Binding-site contacts:
Ligand atom C contacts residue SER645 of chain 1.B at 4.5 Å.
Ligand atom CD contacts residue SER645 of chain 1.B at 3.4 Å.
Ligand atom N contacts residue PRO469 of chain 1.B at 3.2 Å (h-bond).
Ligand atom CA contacts residue TYR441 of chain 1.B at 4.2 Å (hydrophobic).
Ligand atom O contacts residue SER645 of chain 1.B at 3.6 Å.
Ligand atom CA contacts residue THR471 of chain 1.B at 3.3 Å.
Ligand atom OE2 contacts residue GLY644 of chain 1.B at 3.2 Å.
Ligand atom OXT contacts residue THR471 of chain 1.B at 2.6 Å (h-bond).
Ligand atom N contacts residue THR471 of chain 1.B at 3.3 Å (h-bond).
Ligand atom CG contacts residue SER645 of chain 1.B at 3.5 Å.
Ligand atom OE2 contacts residue GLU696 of chain 1.B at 3.4 Å (salt-bridge).
Ligand atom C contacts residue THR471 of chain 1.B at 3.1 Å.
Ligand atom OE2 contacts residue THR646 of chain 1.B at 2.7 Å (h-bond).
Ligand atom CG contacts residue TYR441 of chain 1.B at 4.2 Å (hydrophobic).
Ligand atom OE1 contacts residue THR646 of chain 1.B at 4.1 Å.
Ligand atom CA contacts residue GLU696 of chain 1.B at 4.4 Å.
Ligand atom CD contacts residue GLU696 of chain 1.B at 3.3 Å.
Ligand atom CD contacts residue GLY644 of chain 1.B at 3.8 Å.
Ligand atom OXT contacts residue TYR441 of chain 1.B at 3.8 Å.
Ligand atom C contacts residue TYR441 of chain 1.B at 4.1 Å (hydrophobic).
Ligand atom CG contacts residue GLY644 of chain 1.B at 3.6 Å.
Ligand atom OE2 contacts residue SER645 of chain 1.B at 2.5 Å (h-bond).
Ligand atom OXT contacts residue LEU470 of chain 1.B at 3.4 Å.
Ligand atom OE1 contacts residue GLU696 of chain 1.B at 2.8 Å (salt-bridge).
Ligand atom N contacts residue LEU470 of chain 1.B at 4.4 Å.
Ligand atom OE2 contacts residue LEU641 of chain 1.B at 4.5 Å.
Ligand atom N contacts residue TYR441 of chain 1.B at 4.0 Å.
Ligand atom CD contacts residue LEU641 of chain 1.B at 3.8 Å (hydrophobic).
Ligand atom OXT contacts residue ARG476 of chain 1.B at 3.9 Å.
Ligand atom CB contacts residue LEU641 of chain 1.B at 4.3 Å (hydrophobic).
Ligand atom O contacts residue ARG476 of chain 1.B at 4.1 Å.
Ligand atom O contacts residue THR471 of chain 1.B at 3.6 Å.
Ligand atom CG contacts residue SER643 of chain 1.B at 4.3 Å.
Ligand atom OXT contacts residue PRO469 of chain 1.B at 3.7 Å.
Ligand atom CG contacts residue LEU641 of chain 1.B at 3.7 Å (hydrophobic).
Ligand atom OE1 contacts residue LEU641 of chain 1.B at 3.9 Å.
Ligand atom N contacts residue TYR723 of chain 1.B at 3.5 Å.
Ligand atom CD contacts residue THR646 of chain 1.B at 3.9 Å.
Ligand atom CA contacts residue PRO469 of chain 1.B at 4.4 Å (hydrophobic).
Ligand atom CB contacts residue TYR441 of chain 1.B at 3.5 Å (hydrophobic).

The protein below binds the small molecule below.
Small molecule (SMILES): N[C@@H](CCC(=O)O)C(=O)O

Sequence of chain 1.B:
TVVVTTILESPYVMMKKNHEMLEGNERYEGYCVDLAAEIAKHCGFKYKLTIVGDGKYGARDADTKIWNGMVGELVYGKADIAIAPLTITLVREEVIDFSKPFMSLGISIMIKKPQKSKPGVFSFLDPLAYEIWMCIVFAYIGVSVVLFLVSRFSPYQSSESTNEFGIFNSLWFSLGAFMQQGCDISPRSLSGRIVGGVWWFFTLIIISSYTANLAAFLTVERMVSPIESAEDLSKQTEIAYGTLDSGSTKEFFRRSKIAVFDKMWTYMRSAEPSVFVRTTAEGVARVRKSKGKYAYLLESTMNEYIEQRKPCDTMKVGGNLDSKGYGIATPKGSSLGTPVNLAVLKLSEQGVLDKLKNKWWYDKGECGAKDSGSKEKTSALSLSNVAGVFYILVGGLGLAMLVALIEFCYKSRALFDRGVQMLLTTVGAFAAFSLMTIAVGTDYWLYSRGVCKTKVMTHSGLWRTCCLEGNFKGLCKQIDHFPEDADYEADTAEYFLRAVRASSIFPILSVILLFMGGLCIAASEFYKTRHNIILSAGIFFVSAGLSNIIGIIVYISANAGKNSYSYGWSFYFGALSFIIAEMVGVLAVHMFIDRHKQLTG